Sequence of chain 1.A:
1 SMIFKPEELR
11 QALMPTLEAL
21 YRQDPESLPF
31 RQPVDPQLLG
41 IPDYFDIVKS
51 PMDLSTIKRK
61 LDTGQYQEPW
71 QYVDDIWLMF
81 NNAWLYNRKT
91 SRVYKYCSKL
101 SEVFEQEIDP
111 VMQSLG

Binding-site contacts:
Ligand atom CL16 contacts residue TRP70 of chain 1.A at 3.7 Å.
Ligand atom C09 contacts residue TRP77 of chain 1.A at 3.9 Å (hydrophobic).
Ligand atom N34 contacts residue TRP77 of chain 1.A at 3.5 Å.
Ligand atom CL16 contacts residue ASP109 of chain 1.A at 4.1 Å.
Ligand atom C23 contacts residue EDO1 of chain 1.G at 3.3 Å.
Ligand atom CL16 contacts residue ILE108 of chain 1.A at 4.1 Å.
Ligand atom C29 contacts residue TRP84 of chain 1.A at 3.9 Å (hydrophobic).
Ligand atom C32 contacts residue GLU105 of chain 1.A at 3.5 Å.
Ligand atom C08 contacts residue TRP77 of chain 1.A at 3.6 Å (hydrophobic).
Ligand atom C25 contacts residue EDO1 of chain 1.G at 3.5 Å.
Ligand atom N03 contacts residue TRP77 of chain 1.A at 3.8 Å.
Ligand atom N20 contacts residue TRP77 of chain 1.A at 3.6 Å.
Ligand atom C17 contacts residue GLU105 of chain 1.A at 3.8 Å.
Ligand atom C11 contacts residue GLU105 of chain 1.A at 3.9 Å.
Ligand atom C33 contacts residue TRP77 of chain 1.A at 3.3 Å (hydrophobic).
Ligand atom C29 contacts residue EDO1 of chain 1.G at 3.0 Å.
Ligand atom C19 contacts residue TRP77 of chain 1.A at 3.6 Å (hydrophobic).
Ligand atom C14 contacts residue TRP70 of chain 1.A at 3.6 Å (hydrophobic).
Ligand atom O01 contacts residue ASN81 of chain 1.A at 3.0 Å (h-bond).
Ligand atom C09 contacts residue GLU105 of chain 1.A at 3.2 Å.
Ligand atom CL16 contacts residue MET112 of chain 1.A at 3.7 Å.
Ligand atom C02 contacts residue TRP77 of chain 1.A at 3.9 Å (hydrophobic).
Ligand atom C28 contacts residue TRP84 of chain 1.A at 3.3 Å (hydrophobic).
Ligand atom C22 contacts residue TRP77 of chain 1.A at 4.1 Å (hydrophobic).
Ligand atom C04 contacts residue TRP77 of chain 1.A at 3.9 Å (hydrophobic).
Ligand atom O10 contacts residue GLU105 of chain 1.A at 2.5 Å (salt-bridge).
Ligand atom C26 contacts residue EDO1 of chain 1.G at 4.0 Å.
Ligand atom C31 contacts residue TRP77 of chain 1.A at 3.6 Å (hydrophobic).
Ligand atom C05 contacts residue TRP77 of chain 1.A at 3.7 Å (hydrophobic).
Ligand atom C18 contacts residue TRP77 of chain 1.A at 3.6 Å (hydrophobic).
Ligand atom C32 contacts residue TRP77 of chain 1.A at 4.0 Å (hydrophobic).
Ligand atom C30 contacts residue EDO1 of chain 1.G at 3.2 Å.
Ligand atom C15 contacts residue TRP70 of chain 1.A at 3.7 Å (hydrophobic).
Ligand atom C21 contacts residue TRP77 of chain 1.A at 3.5 Å (hydrophobic).
Ligand atom C06 contacts residue TRP77 of chain 1.A at 3.6 Å (hydrophobic).
Ligand atom N07 contacts residue TRP77 of chain 1.A at 3.4 Å (h-bond).
Ligand atom C02 contacts residue ASN81 of chain 1.A at 3.9 Å.
Ligand atom N03 contacts residue ASN81 of chain 1.A at 4.0 Å.
Ligand atom N24 contacts residue EDO1 of chain 1.G at 2.7 Å (h-bond).
Ligand atom O10 contacts residue TRP77 of chain 1.A at 3.0 Å (h-bond).

A small-molecule ligand and the protein it binds are described below.
Small molecule (SMILES): Cc1cc(N2CCOCC2)cc2[nH]c(-c3c(NC[C@@H](O)c4cccc(Cl)c4)cc[nH]c3=O)nc12